Sequence of chain 46.G:
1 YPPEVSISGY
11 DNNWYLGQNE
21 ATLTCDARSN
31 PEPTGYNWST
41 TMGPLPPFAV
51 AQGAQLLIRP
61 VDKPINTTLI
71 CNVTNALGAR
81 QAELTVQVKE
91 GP

A protein and the small-molecule ligand that binds it are described below.
Small molecule (SMILES): CC(=O)N[C@H]1[C@H](O[C@H]2[C@H](O)[C@@H](NC(C)=O)CO[C@@H]2CO[C@@H]2O[C@@H](C)[C@@H](O)[C@@H](O)[C@@H]2O)O[C@H](CO)[C@@H](O[C@@H]2O[C@H](CO)[C@@H](O)[C@H](O)[C@@H]2O)[C@@H]1O

Binding-site contacts:
Ligand atom C8 contacts residue GLN87 of chain 46.G at 4.5 Å.
Ligand atom N2 contacts residue ILE65 of chain 46.G at 4.4 Å.
Ligand atom C7 contacts residue ASN66 of chain 46.G at 4.0 Å.
Ligand atom O7 contacts residue ASN66 of chain 46.G at 4.3 Å.
Ligand atom N2 contacts residue PRO64 of chain 46.G at 4.3 Å.
Ligand atom O7 contacts residue PRO64 of chain 46.G at 3.9 Å.
Ligand atom C3 contacts residue ASN66 of chain 46.G at 3.6 Å.
Ligand atom C4 contacts residue ASN66 of chain 46.G at 4.0 Å.
Ligand atom C2 contacts residue ASN66 of chain 46.G at 2.2 Å.
Ligand atom C8 contacts residue PRO64 of chain 46.G at 3.4 Å (hydrophobic).
Ligand atom C5 contacts residue ASN66 of chain 46.G at 3.5 Å.
Ligand atom C1 contacts residue ASN66 of chain 46.G at 1.4 Å.
Ligand atom C7 contacts residue PRO64 of chain 46.G at 3.8 Å (hydrophobic).
Ligand atom N2 contacts residue ASN66 of chain 46.G at 2.8 Å (h-bond).
Ligand atom O5 contacts residue ASN66 of chain 46.G at 2.2 Å (h-bond).